Sequence of chain 1.A:
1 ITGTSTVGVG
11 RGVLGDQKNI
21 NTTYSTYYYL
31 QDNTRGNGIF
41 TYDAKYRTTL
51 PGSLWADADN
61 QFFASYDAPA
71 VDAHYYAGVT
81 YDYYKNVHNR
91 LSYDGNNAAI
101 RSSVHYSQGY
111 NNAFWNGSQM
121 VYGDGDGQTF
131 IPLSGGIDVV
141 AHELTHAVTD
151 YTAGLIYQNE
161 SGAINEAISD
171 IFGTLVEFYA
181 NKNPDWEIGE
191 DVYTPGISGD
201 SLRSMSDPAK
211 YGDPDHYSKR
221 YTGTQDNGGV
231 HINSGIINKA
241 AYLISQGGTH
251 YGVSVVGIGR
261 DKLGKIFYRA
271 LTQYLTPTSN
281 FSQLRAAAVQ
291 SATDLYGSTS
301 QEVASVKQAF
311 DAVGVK

The small molecule below binds the protein below.
Small molecule (SMILES): O[C@@H]1[C@@H](O)[C@H](O)OC[C@H]1O

Binding-site contacts:
Ligand atom C4 contacts residue LYS45 of chain 1.A at 4.5 Å.
Ligand atom O3 contacts residue SER53 of chain 1.A at 4.5 Å.
Ligand atom C5 contacts residue SER53 of chain 1.A at 4.3 Å.
Ligand atom C4 contacts residue SER53 of chain 1.A at 3.9 Å.
Ligand atom O3 contacts residue GLY52 of chain 1.A at 4.1 Å.
Ligand atom C3 contacts residue GLY52 of chain 1.A at 4.0 Å.
Ligand atom O2 contacts residue THR49 of chain 1.A at 3.2 Å.
Ligand atom C2 contacts residue GLY52 of chain 1.A at 4.1 Å.
Ligand atom O1 contacts residue THR49 of chain 1.A at 3.8 Å.
Ligand atom O1 contacts residue ARG47 of chain 1.A at 3.1 Å.
Ligand atom O4 contacts residue LYS45 of chain 1.A at 3.9 Å.
Ligand atom O2 contacts residue GLY52 of chain 1.A at 3.2 Å.
Ligand atom C2 contacts residue THR49 of chain 1.A at 4.0 Å.
Ligand atom C3 contacts residue SER53 of chain 1.A at 3.9 Å.
Ligand atom O5 contacts residue ARG47 of chain 1.A at 4.1 Å.
Ligand atom O4 contacts residue SER53 of chain 1.A at 3.1 Å (h-bond).
Ligand atom C1 contacts residue ARG47 of chain 1.A at 4.1 Å.
Ligand atom C5 contacts residue LYS45 of chain 1.A at 3.9 Å.
Ligand atom O5 contacts residue LYS45 of chain 1.A at 4.3 Å.
Ligand atom O1 contacts residue ALA44 of chain 1.A at 4.1 Å.